Sequence of chain 1.A:
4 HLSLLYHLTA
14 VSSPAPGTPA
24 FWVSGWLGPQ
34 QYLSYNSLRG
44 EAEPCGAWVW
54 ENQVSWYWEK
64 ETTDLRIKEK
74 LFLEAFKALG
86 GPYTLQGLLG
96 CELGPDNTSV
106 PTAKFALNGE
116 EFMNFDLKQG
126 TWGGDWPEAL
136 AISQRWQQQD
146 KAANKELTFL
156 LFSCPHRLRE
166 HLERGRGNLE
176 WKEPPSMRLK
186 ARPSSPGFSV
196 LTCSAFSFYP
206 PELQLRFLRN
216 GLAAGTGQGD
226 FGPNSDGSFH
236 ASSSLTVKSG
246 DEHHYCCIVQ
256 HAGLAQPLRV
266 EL

This small molecule binds to this protein.
Small molecule (SMILES): CC(=O)c1c(C)nc2ncnn2c1-c1cccc(F)c1

Sequence of chain 1.B:
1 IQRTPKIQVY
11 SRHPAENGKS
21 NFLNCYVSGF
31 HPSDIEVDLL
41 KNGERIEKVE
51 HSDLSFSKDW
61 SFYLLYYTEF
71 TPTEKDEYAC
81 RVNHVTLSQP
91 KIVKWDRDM

Binding-site contacts:
Ligand atom C3 contacts residue SER52 of chain 1.B at 3.8 Å.
Ligand atom N1 contacts residue PRO32 of chain 1.A at 3.8 Å.
Ligand atom C6 contacts residue SER230 of chain 1.A at 3.6 Å.
Ligand atom F contacts residue TYR26 of chain 1.B at 3.5 Å.
Ligand atom C13 contacts residue SER52 of chain 1.B at 3.7 Å.
Ligand atom C12 contacts residue TRP29 of chain 1.A at 3.3 Å (hydrophobic).
Ligand atom F contacts residue PRO228 of chain 1.A at 3.9 Å.
Ligand atom N1 contacts residue GLN33 of chain 1.A at 3.9 Å.
Ligand atom C2 contacts residue ASP53 of chain 1.B at 3.7 Å.
Ligand atom F contacts residue TYR63 of chain 1.B at 3.4 Å.
Ligand atom C3 contacts residue GLN34 of chain 1.A at 3.3 Å.
Ligand atom C11 contacts residue GLY232 of chain 1.A at 3.7 Å.
Ligand atom C contacts residue SER52 of chain 1.B at 3.2 Å.
Ligand atom C12 contacts residue PRO32 of chain 1.A at 3.1 Å (hydrophobic).
Ligand atom C13 contacts residue PRO228 of chain 1.A at 3.7 Å (hydrophobic).
Ligand atom C9 contacts residue SER230 of chain 1.A at 3.8 Å.
Ligand atom N1 contacts residue GLN34 of chain 1.A at 3.2 Å (h-bond).
Ligand atom C2 contacts residue SER52 of chain 1.B at 3.7 Å.
Ligand atom F contacts residue LEU65 of chain 1.B at 3.3 Å.
Ligand atom C1 contacts residue ASP53 of chain 1.B at 3.4 Å.
Ligand atom O contacts residue SER52 of chain 1.B at 3.3 Å.
Ligand atom N3 contacts residue GLY232 of chain 1.A at 3.8 Å.
Ligand atom C2 contacts residue GLN34 of chain 1.A at 3.6 Å.
Ligand atom C8 contacts residue SER230 of chain 1.A at 3.6 Å.
Ligand atom C7 contacts residue SER52 of chain 1.B at 3.6 Å.
Ligand atom C1 contacts residue SER52 of chain 1.B at 3.1 Å.
Ligand atom N1 contacts residue GLY232 of chain 1.A at 3.7 Å.
Ligand atom N1 contacts residue TRP29 of chain 1.A at 3.8 Å.
Ligand atom C contacts residue TYR63 of chain 1.B at 3.8 Å (hydrophobic).
Ligand atom C7 contacts residue SER230 of chain 1.A at 3.5 Å.
Ligand atom C10 contacts residue SER230 of chain 1.A at 3.7 Å.
Ligand atom C5 contacts residue ASN229 of chain 1.A at 3.8 Å.
Ligand atom F contacts residue SER52 of chain 1.B at 3.4 Å.
Ligand atom O contacts residue SER230 of chain 1.A at 3.5 Å.
Ligand atom F contacts residue LEU64 of chain 1.B at 3.4 Å.
Ligand atom C1 contacts residue TYR63 of chain 1.B at 3.5 Å (hydrophobic).
Ligand atom C2 contacts residue TRP29 of chain 1.A at 3.8 Å (hydrophobic).
Ligand atom C8 contacts residue SER52 of chain 1.B at 3.8 Å.
Ligand atom C3 contacts residue TRP29 of chain 1.A at 3.8 Å (hydrophobic).
Ligand atom O contacts residue LEU65 of chain 1.B at 3.5 Å.